Sequence of chain 1.A:
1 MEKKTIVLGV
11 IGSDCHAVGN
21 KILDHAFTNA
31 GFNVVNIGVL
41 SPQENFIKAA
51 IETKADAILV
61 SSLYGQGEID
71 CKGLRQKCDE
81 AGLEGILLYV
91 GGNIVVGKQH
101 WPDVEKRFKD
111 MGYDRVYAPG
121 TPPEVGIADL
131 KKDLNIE

Binding-site contacts:
Ligand atom C53 contacts residue PRO335 of chain 1.B at 3.6 Å (hydrophobic).
Ligand atom C38 contacts residue ARG66 of chain 1.B at 3.4 Å.
Ligand atom C40 contacts residue GLU330 of chain 1.B at 3.4 Å.
Ligand atom N57 contacts residue ASN123 of chain 1.B at 2.8 Å (h-bond).
Ligand atom C50 contacts residue ILE334 of chain 1.B at 3.4 Å (hydrophobic).
Ligand atom C49 contacts residue TAR1 of chain 1.G at 3.7 Å.
Ligand atom O42 contacts residue LYS326 of chain 1.B at 2.7 Å (salt-bridge).
Ligand atom O41 contacts residue GLU330 of chain 1.B at 3.0 Å (salt-bridge).
Ligand atom C31 contacts residue LYS326 of chain 1.B at 3.9 Å.
Ligand atom C40 contacts residue LYS326 of chain 1.B at 3.3 Å.
Ligand atom C55 contacts residue GLY68 of chain 1.B at 3.7 Å.
Ligand atom C50 contacts residue THR94 of chain 1.B at 3.7 Å.
Ligand atom N54 contacts residue ILE334 of chain 1.B at 3.5 Å.
Ligand atom C39 contacts residue GLU330 of chain 1.B at 3.7 Å.
Ligand atom C31 contacts residue TAR1 of chain 1.G at 3.6 Å.
Ligand atom O37 contacts residue ARG66 of chain 1.B at 3.2 Å.
Ligand atom N57 contacts residue GLY68 of chain 1.B at 2.9 Å (h-bond).
Ligand atom C36 contacts residue LYS326 of chain 1.B at 3.7 Å.
Ligand atom O41 contacts residue B121 of chain 1.E at 2.9 Å (h-bond).
Ligand atom C49 contacts residue B121 of chain 1.E at 3.6 Å.
Ligand atom O37 contacts residue TAR1 of chain 1.G at 3.8 Å.
Ligand atom C49 contacts residue THR94 of chain 1.B at 3.8 Å.
Ligand atom N54 contacts residue GLY68 of chain 1.B at 3.4 Å (h-bond).
Ligand atom C53 contacts residue ARG66 of chain 1.B at 3.2 Å.
Ligand atom N57 contacts residue GLY124 of chain 1.B at 3.8 Å.
Ligand atom N52 contacts residue ARG66 of chain 1.B at 3.6 Å.
Ligand atom N48 contacts residue ASN123 of chain 1.B at 3.6 Å.
Ligand atom C39 contacts residue B121 of chain 1.E at 3.2 Å.
Ligand atom N48 contacts residue ILE334 of chain 1.B at 3.6 Å.
Ligand atom C53 contacts residue ALA67 of chain 1.B at 3.5 Å (hydrophobic).
Ligand atom C24 contacts residue B121 of chain 1.E at 2.0 Å.
Ligand atom N52 contacts residue PRO335 of chain 1.B at 3.9 Å.
Ligand atom C36 contacts residue ARG66 of chain 1.B at 3.5 Å.
Ligand atom N48 contacts residue B121 of chain 1.E at 3.3 Å (h-bond).
Ligand atom N48 contacts residue THR94 of chain 1.B at 3.3 Å.
Ligand atom C28 contacts residue B121 of chain 1.E at 2.8 Å.
Ligand atom O42 contacts residue GLU330 of chain 1.B at 2.7 Å (salt-bridge).
Ligand atom C55 contacts residue ILE334 of chain 1.B at 3.5 Å (hydrophobic).
Ligand atom N54 contacts residue ALA67 of chain 1.B at 3.4 Å.
Ligand atom N57 contacts residue ILE334 of chain 1.B at 3.7 Å.

A protein and the small-molecule ligand that binds it are described below.
Small molecule (SMILES): CCC[C@H]1O[C@@H](n2cnc3c(N)ncnc32)[C@H](O)[C@@H]1O

Sequence of chain 1.B:
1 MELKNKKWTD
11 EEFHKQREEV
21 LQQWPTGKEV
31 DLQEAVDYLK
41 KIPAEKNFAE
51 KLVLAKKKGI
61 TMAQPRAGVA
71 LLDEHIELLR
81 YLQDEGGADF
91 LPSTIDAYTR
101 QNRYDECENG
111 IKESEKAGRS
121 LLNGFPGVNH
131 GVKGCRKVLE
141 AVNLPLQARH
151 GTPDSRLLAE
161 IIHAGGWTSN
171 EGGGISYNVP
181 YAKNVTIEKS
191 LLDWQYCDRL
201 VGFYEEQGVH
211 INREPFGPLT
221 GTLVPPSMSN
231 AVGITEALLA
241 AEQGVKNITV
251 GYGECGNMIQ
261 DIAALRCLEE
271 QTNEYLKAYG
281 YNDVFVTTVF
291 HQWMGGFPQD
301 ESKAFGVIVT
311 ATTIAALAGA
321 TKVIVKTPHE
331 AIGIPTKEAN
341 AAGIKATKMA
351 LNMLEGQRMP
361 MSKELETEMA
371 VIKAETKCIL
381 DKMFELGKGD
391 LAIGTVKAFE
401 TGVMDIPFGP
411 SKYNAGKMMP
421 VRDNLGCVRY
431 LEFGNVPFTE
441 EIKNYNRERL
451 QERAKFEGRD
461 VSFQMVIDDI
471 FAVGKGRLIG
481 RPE